The protein below binds the small molecule below.
Small molecule (SMILES): O=c1ccn([C@@H]2O[C@H](CO[P](=O)(O)O[P](=O)(O)O[C@H]3O[C@H](CO)[C@@H](O)[C@H](O)[C@H]3O)[C@@H](O)[C@H]2O)c(=O)[nH]1

Sequence of chain 1.B:
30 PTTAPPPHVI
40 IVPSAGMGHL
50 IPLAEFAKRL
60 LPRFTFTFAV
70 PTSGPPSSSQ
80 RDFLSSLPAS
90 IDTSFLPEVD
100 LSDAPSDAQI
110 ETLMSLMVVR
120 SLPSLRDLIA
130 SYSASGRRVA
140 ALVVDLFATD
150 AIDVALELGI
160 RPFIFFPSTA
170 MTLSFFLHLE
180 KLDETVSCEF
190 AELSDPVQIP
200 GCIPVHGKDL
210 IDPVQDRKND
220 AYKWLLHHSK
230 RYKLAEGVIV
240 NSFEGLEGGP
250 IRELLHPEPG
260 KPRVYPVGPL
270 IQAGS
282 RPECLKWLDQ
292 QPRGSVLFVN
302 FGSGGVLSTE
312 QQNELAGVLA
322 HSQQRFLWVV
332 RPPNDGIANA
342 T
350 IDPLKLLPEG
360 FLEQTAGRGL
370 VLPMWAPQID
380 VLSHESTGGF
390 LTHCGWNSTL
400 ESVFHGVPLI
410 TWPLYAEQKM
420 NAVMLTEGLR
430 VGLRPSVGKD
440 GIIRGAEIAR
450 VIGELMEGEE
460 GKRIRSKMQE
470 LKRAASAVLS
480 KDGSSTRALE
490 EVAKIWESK

Binding-site contacts:
Ligand atom O4 contacts residue ASN301 of chain 1.B at 2.9 Å (h-bond).
Ligand atom C6' contacts residue HIS48 of chain 1.B at 3.5 Å.
Ligand atom O1A contacts residue HIS392 of chain 1.B at 3.0 Å (h-bond).
Ligand atom O2' contacts residue GLN417 of chain 1.B at 3.1 Å (h-bond).
Ligand atom C4' contacts residue GLU416 of chain 1.B at 3.0 Å.
Ligand atom O2A contacts residue TRP395 of chain 1.B at 3.6 Å (h-bond).
Ligand atom O1B contacts residue HIS392 of chain 1.B at 3.1 Å (h-bond).
Ligand atom O2 contacts residue ALA375 of chain 1.B at 3.2 Å (h-bond).
Ligand atom C3C contacts residue GLU400 of chain 1.B at 3.2 Å.
Ligand atom O1A contacts residue GLY394 of chain 1.B at 3.5 Å.
Ligand atom C2 contacts residue GLN377 of chain 1.B at 3.5 Å.
Ligand atom O2 contacts residue TRP374 of chain 1.B at 3.6 Å (h-bond).
Ligand atom O2 contacts residue GLN377 of chain 1.B at 3.1 Å (h-bond).
Ligand atom O6' contacts residue HIS48 of chain 1.B at 2.8 Å (h-bond).
Ligand atom O4 contacts residue TRP374 of chain 1.B at 3.5 Å.
Ligand atom C2 contacts residue ALA375 of chain 1.B at 3.3 Å (hydrophobic).
Ligand atom O2C contacts residue ILE378 of chain 1.B at 3.3 Å.
Ligand atom O2C contacts residue GLN377 of chain 1.B at 3.6 Å.
Ligand atom C3' contacts residue GLU416 of chain 1.B at 3.6 Å.
Ligand atom C4 contacts residue ASN301 of chain 1.B at 3.5 Å.
Ligand atom C6' contacts residue PRO166 of chain 1.B at 3.4 Å (hydrophobic).
Ligand atom O2A contacts residue ASN396 of chain 1.B at 3.2 Å (h-bond).
Ligand atom O2A contacts residue GLY394 of chain 1.B at 3.7 Å.
Ligand atom C4 contacts residue TRP374 of chain 1.B at 3.5 Å (hydrophobic).
Ligand atom O2' contacts residue TYR414 of chain 1.B at 3.4 Å (h-bond).
Ligand atom N3 contacts residue ALA375 of chain 1.B at 2.5 Å (h-bond).
Ligand atom O4 contacts residue ALA375 of chain 1.B at 3.6 Å.
Ligand atom C2 contacts residue TRP374 of chain 1.B at 3.4 Å (hydrophobic).
Ligand atom O1A contacts residue SER397 of chain 1.B at 3.0 Å (h-bond).
Ligand atom O3' contacts residue GLN417 of chain 1.B at 3.2 Å.
Ligand atom O4' contacts residue GLU416 of chain 1.B at 2.2 Å (salt-bridge).
Ligand atom O2C contacts residue GLU400 of chain 1.B at 3.4 Å (salt-bridge).
Ligand atom N3 contacts residue TRP374 of chain 1.B at 3.0 Å (h-bond).
Ligand atom O5' contacts residue HIS48 of chain 1.B at 3.5 Å (h-bond).
Ligand atom C4 contacts residue ALA375 of chain 1.B at 3.6 Å (hydrophobic).
Ligand atom O4' contacts residue TRP395 of chain 1.B at 3.1 Å.
Ligand atom O3' contacts residue GLU416 of chain 1.B at 3.1 Å (salt-bridge).
Ligand atom O5C contacts residue ASN396 of chain 1.B at 3.1 Å.
Ligand atom O3C contacts residue GLN271 of chain 1.B at 3.6 Å (h-bond).
Ligand atom O3C contacts residue GLU400 of chain 1.B at 2.7 Å (salt-bridge).